Sequence of chain 1.M:
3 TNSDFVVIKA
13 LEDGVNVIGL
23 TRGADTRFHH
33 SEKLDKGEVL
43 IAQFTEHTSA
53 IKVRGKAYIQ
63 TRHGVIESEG

Sequence of chain 1.N:
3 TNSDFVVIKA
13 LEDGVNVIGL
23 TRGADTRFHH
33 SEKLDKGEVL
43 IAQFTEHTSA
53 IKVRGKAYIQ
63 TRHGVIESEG

Binding-site contacts:
Ligand atom C2 contacts residue GLU34 of chain 1.M at 3.6 Å.
Ligand atom O2' contacts residue ARG29 of chain 1.N at 3.6 Å.
Ligand atom C2 contacts residue PHE30 of chain 1.N at 3.4 Å (hydrophobic).
Ligand atom C2 contacts residue SER33 of chain 1.M at 3.4 Å.
Ligand atom O4 contacts residue GLY16 of chain 1.M at 3.2 Å (h-bond).
Ligand atom N1 contacts residue PHE30 of chain 1.N at 3.3 Å.
Ligand atom C5' contacts residue LYS35 of chain 1.M at 3.5 Å.
Ligand atom O4 contacts residue ASP37 of chain 1.M at 2.7 Å (salt-bridge).
Ligand atom C2 contacts residue HIS32 of chain 1.M at 3.9 Å.
Ligand atom N7 contacts residue PHE30 of chain 1.N at 3.3 Å.
Ligand atom N3 contacts residue PHE30 of chain 1.N at 3.5 Å.
Ligand atom O6 contacts residue PHE30 of chain 1.N at 3.3 Å.
Ligand atom C6 contacts residue GLU34 of chain 1.M at 3.6 Å.
Ligand atom C4 contacts residue PHE30 of chain 1.N at 3.4 Å (hydrophobic).
Ligand atom N1 contacts residue GLU34 of chain 1.M at 2.8 Å (salt-bridge).
Ligand atom O2' contacts residue PHE30 of chain 1.N at 3.0 Å (h-bond).
Ligand atom O2 contacts residue ASP37 of chain 1.M at 3.3 Å (salt-bridge).
Ligand atom C1' contacts residue PHE30 of chain 1.N at 3.8 Å (hydrophobic).
Ligand atom C8 contacts residue PHE30 of chain 1.N at 3.6 Å (hydrophobic).
Ligand atom N3 contacts residue ASP37 of chain 1.M at 2.9 Å (salt-bridge).
Ligand atom C6 contacts residue GLU34 of chain 1.M at 3.9 Å.
Ligand atom O2 contacts residue LYS35 of chain 1.M at 3.9 Å.
Ligand atom N6 contacts residue LYS54 of chain 1.N at 3.5 Å (salt-bridge).
Ligand atom C2' contacts residue PHE30 of chain 1.N at 3.7 Å (hydrophobic).
Ligand atom C6 contacts residue PHE30 of chain 1.N at 3.0 Å (hydrophobic).
Ligand atom C2 contacts residue GLU34 of chain 1.M at 3.5 Å.
Ligand atom N2 contacts residue GLU34 of chain 1.M at 2.7 Å (salt-bridge).
Ligand atom N1 contacts residue GLU34 of chain 1.M at 3.5 Å.
Ligand atom O6 contacts residue GLU34 of chain 1.M at 3.5 Å (salt-bridge).
Ligand atom N2 contacts residue HIS32 of chain 1.M at 3.7 Å.
Ligand atom N6 contacts residue LYS35 of chain 1.M at 3.0 Å (salt-bridge).
Ligand atom N3 contacts residue ARG29 of chain 1.N at 3.9 Å.
Ligand atom C2 contacts residue LYS35 of chain 1.M at 3.8 Å.
Ligand atom O6 contacts residue LYS54 of chain 1.N at 3.1 Å (salt-bridge).
Ligand atom N1 contacts residue LYS35 of chain 1.M at 3.1 Å (salt-bridge).
Ligand atom N2 contacts residue THR28 of chain 1.N at 3.4 Å (h-bond).
Ligand atom O6 contacts residue ARG56 of chain 1.N at 3.5 Å (salt-bridge).
Ligand atom C5 contacts residue PHE30 of chain 1.N at 3.0 Å (hydrophobic).
Ligand atom C2 contacts residue ASP37 of chain 1.M at 3.6 Å.
Ligand atom C4 contacts residue ASP37 of chain 1.M at 3.1 Å.

The small molecule below binds the protein below.
Small molecule (SMILES): Nc1nc(=O)c2ncn([C@@H]3O[C@H](CO[P](=O)(O)O[C@H]4[C@@H](O)[C@H](n5cnc6c(N)ncnc65)O[C@@H]4CO[P](=O)(O)O[C@H]4[C@@H](O)[C@H](n5ccc(=O)[nH]c5=O)O[C@@H]4COP(=O)=O)[C@@H](OP(=O)=O)[C@H]3O)c2[nH]1